A protein and the small-molecule ligand that binds it are described below.
Small molecule (SMILES): CC(=O)N[C@@H]1[C@@H](O)[C@H](O)[C@@H](CO)O[C@H]1O

Sequence of chain 1.A:
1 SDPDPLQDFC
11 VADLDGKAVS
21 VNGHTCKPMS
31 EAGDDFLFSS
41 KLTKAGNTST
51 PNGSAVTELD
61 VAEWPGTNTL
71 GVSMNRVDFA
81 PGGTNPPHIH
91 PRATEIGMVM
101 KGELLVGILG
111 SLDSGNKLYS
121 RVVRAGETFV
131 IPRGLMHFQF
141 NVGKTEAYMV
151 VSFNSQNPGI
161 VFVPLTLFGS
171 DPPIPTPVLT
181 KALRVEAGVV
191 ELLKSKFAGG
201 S

Binding-site contacts:
Ligand atom O5 contacts residue ASN47 of chain 1.A at 2.4 Å (h-bond).
Ligand atom C5 contacts residue SER49 of chain 1.A at 3.9 Å.
Ligand atom C7 contacts residue ASN47 of chain 1.A at 3.5 Å.
Ligand atom C4 contacts residue ASN47 of chain 1.A at 4.2 Å.
Ligand atom C1 contacts residue SER49 of chain 1.A at 4.1 Å.
Ligand atom N2 contacts residue ASN47 of chain 1.A at 2.8 Å (h-bond).
Ligand atom O7 contacts residue ASN47 of chain 1.A at 3.8 Å.
Ligand atom O5 contacts residue SER49 of chain 1.A at 3.9 Å.
Ligand atom C3 contacts residue ASN47 of chain 1.A at 3.7 Å.
Ligand atom C1 contacts residue ASN47 of chain 1.A at 1.4 Å.
Ligand atom C5 contacts residue ASN47 of chain 1.A at 3.7 Å.
Ligand atom C2 contacts residue ASN47 of chain 1.A at 2.3 Å.
Ligand atom C6 contacts residue SER49 of chain 1.A at 3.9 Å.